A protein and the small-molecule ligand that binds it are described below.
Small molecule (SMILES): CC(=O)N[C@@H]1[C@@H](O)[C@H](O)[C@@H](CO)O[C@H]1O

Sequence of chain 1.B:
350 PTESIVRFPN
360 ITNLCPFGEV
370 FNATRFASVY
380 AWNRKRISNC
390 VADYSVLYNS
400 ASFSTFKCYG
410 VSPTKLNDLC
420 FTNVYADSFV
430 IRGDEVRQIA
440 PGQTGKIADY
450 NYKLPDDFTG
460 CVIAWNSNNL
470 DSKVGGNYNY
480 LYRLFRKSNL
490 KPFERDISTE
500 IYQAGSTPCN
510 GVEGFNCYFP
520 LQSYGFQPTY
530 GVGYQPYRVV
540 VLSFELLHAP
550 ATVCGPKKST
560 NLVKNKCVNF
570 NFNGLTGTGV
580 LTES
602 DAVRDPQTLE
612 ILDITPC

Binding-site contacts:
Ligand atom C3 contacts residue ASN359 of chain 1.B at 3.8 Å.
Ligand atom O7 contacts residue ASN359 of chain 1.B at 3.5 Å (h-bond).
Ligand atom C8 contacts residue ASN359 of chain 1.B at 4.4 Å.
Ligand atom O6 contacts residue GLN608 of chain 1.B at 3.8 Å.
Ligand atom N2 contacts residue ASN359 of chain 1.B at 2.8 Å (h-bond).
Ligand atom C1 contacts residue ASN359 of chain 1.B at 1.4 Å.
Ligand atom O5 contacts residue GLN608 of chain 1.B at 4.4 Å.
Ligand atom C2 contacts residue ASN359 of chain 1.B at 2.5 Å.
Ligand atom C7 contacts residue ASN359 of chain 1.B at 3.4 Å.
Ligand atom C4 contacts residue ASN359 of chain 1.B at 4.2 Å.
Ligand atom C5 contacts residue GLN608 of chain 1.B at 4.2 Å.
Ligand atom C5 contacts residue ASN359 of chain 1.B at 3.7 Å.
Ligand atom O5 contacts residue ASN359 of chain 1.B at 2.4 Å (h-bond).
Ligand atom C6 contacts residue GLN608 of chain 1.B at 3.2 Å.